Sequence of chain 1.C:
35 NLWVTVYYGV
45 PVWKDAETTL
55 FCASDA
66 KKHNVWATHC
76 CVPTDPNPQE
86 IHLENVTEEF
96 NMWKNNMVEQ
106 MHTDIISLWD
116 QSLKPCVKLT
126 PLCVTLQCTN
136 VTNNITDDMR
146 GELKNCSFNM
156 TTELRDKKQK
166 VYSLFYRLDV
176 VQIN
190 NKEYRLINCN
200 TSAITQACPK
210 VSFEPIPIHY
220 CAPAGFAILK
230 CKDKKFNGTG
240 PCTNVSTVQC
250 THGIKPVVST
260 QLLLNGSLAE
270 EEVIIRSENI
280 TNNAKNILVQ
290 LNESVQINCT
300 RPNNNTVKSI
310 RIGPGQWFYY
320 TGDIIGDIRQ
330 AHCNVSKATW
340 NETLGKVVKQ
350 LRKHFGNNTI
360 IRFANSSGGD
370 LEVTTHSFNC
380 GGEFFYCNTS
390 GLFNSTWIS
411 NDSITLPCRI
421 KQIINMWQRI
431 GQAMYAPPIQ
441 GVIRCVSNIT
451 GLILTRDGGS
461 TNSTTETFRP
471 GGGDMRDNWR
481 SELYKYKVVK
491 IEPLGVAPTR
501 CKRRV

A small-molecule ligand and the protein it binds are described below.
Small molecule (SMILES): CC(=O)N[C@@H]1[C@@H](O)[C@H](O)[C@@H](CO)O[C@H]1O

Binding-site contacts:
Ligand atom N2 contacts residue ASN243 of chain 1.C at 2.9 Å (h-bond).
Ligand atom C6 contacts residue LYS231 of chain 1.C at 3.6 Å.
Ligand atom C4 contacts residue ASN243 of chain 1.C at 4.2 Å.
Ligand atom C5 contacts residue LYS231 of chain 1.C at 3.7 Å.
Ligand atom C1 contacts residue LYS231 of chain 1.C at 4.4 Å.
Ligand atom C1 contacts residue ASN243 of chain 1.C at 1.4 Å.
Ligand atom C7 contacts residue ASN243 of chain 1.C at 3.2 Å.
Ligand atom C3 contacts residue ASN243 of chain 1.C at 3.8 Å.
Ligand atom C2 contacts residue ASN243 of chain 1.C at 2.5 Å.
Ligand atom O6 contacts residue LYS231 of chain 1.C at 2.9 Å (salt-bridge).
Ligand atom O7 contacts residue ASN243 of chain 1.C at 2.9 Å (h-bond).
Ligand atom C5 contacts residue ASN243 of chain 1.C at 3.7 Å.
Ligand atom O5 contacts residue LYS231 of chain 1.C at 3.7 Å.
Ligand atom O5 contacts residue ASN243 of chain 1.C at 2.4 Å (h-bond).